Binding-site contacts:
Ligand atom CBM contacts residue THR507 of chain 2.A at 3.1 Å.
Ligand atom OAI contacts residue ARG514 of chain 2.A at 2.6 Å (salt-bridge).
Ligand atom CBF contacts residue SER500 of chain 2.A at 3.8 Å.
Ligand atom CBK contacts residue TYR468 of chain 2.A at 3.8 Å (hydrophobic).
Ligand atom CAS contacts residue LEU629 of chain 1.B at 3.6 Å (hydrophobic).
Ligand atom CBM contacts residue LEU510 of chain 2.A at 3.8 Å (hydrophobic).
Ligand atom CBC contacts residue PHE544 of chain 1.B at 3.7 Å (hydrophobic).
Ligand atom OAD contacts residue THR507 of chain 2.A at 3.8 Å.
Ligand atom OAG contacts residue LEU472 of chain 2.A at 3.4 Å.
Ligand atom CBH contacts residue LEU538 of chain 2.A at 3.9 Å (hydrophobic).
Ligand atom OAG contacts residue TYR468 of chain 2.A at 2.8 Å (h-bond).
Ligand atom CAR contacts residue THR507 of chain 2.A at 3.8 Å.
Ligand atom OAH contacts residue SER523 of chain 2.A at 2.9 Å (h-bond).
Ligand atom CAU contacts residue LEU629 of chain 1.B at 3.4 Å (hydrophobic).
Ligand atom CBB contacts residue LEU472 of chain 2.A at 3.5 Å (hydrophobic).
Ligand atom OAE contacts residue THR507 of chain 2.A at 2.7 Å (h-bond).
Ligand atom OAD contacts residue MET504 of chain 2.A at 3.7 Å.
Ligand atom CBJ contacts residue LEU538 of chain 2.A at 3.9 Å (hydrophobic).
Ligand atom CAK contacts residue TYR468 of chain 2.A at 3.8 Å (hydrophobic).
Ligand atom OAI contacts residue SER469 of chain 2.A at 3.0 Å.
Ligand atom OAE contacts residue MET504 of chain 2.A at 3.1 Å.
Ligand atom OAF contacts residue LEU472 of chain 2.A at 3.9 Å.
Ligand atom CAZ contacts residue THR507 of chain 2.A at 3.5 Å.
Ligand atom CBK contacts residue LEU472 of chain 2.A at 3.5 Å (hydrophobic).
Ligand atom CAO contacts residue LEU629 of chain 1.B at 3.9 Å (hydrophobic).
Ligand atom CAX contacts residue LEU629 of chain 1.B at 3.3 Å (hydrophobic).
Ligand atom CBS contacts residue SER469 of chain 2.A at 3.6 Å.
Ligand atom CAS contacts residue ILE530 of chain 2.A at 3.9 Å (hydrophobic).
Ligand atom CBR contacts residue SER469 of chain 2.A at 3.4 Å.
Ligand atom CBS contacts residue ARG514 of chain 2.A at 3.9 Å.
Ligand atom OAB contacts residue ILE530 of chain 2.A at 3.6 Å.
Ligand atom CAL contacts residue TYR468 of chain 2.A at 3.4 Å (hydrophobic).
Ligand atom CBT contacts residue GLN660 of chain 2.A at 3.7 Å.
Ligand atom OAE contacts residue VAL503 of chain 2.A at 3.3 Å (h-bond).
Ligand atom CAS contacts residue TYR468 of chain 2.A at 3.8 Å (hydrophobic).
Ligand atom CAZ contacts residue MET504 of chain 2.A at 3.8 Å (hydrophobic).
Ligand atom CBT contacts residue SER523 of chain 2.A at 3.1 Å.
Ligand atom CAU contacts residue THR507 of chain 2.A at 3.4 Å.
Ligand atom OAF contacts residue THR507 of chain 2.A at 3.7 Å.
Ligand atom OAH contacts residue GLU527 of chain 2.A at 3.8 Å.

Sequence of chain 2.A:
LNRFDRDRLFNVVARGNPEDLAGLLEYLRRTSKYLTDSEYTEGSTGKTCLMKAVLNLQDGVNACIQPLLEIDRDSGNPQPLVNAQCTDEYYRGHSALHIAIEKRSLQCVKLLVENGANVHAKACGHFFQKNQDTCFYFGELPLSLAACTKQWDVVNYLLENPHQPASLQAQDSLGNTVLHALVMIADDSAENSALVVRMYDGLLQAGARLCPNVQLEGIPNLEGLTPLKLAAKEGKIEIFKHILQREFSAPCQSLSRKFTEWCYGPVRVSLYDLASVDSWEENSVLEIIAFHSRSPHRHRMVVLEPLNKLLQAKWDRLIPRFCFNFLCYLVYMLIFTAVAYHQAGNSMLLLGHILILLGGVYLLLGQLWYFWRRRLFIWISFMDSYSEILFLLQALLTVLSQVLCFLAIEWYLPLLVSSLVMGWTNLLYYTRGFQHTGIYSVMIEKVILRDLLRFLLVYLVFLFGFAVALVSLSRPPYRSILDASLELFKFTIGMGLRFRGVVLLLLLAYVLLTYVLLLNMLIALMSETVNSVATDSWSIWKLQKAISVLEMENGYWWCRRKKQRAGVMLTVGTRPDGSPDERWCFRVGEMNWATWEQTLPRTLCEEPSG

Sequence of chain 1.B:
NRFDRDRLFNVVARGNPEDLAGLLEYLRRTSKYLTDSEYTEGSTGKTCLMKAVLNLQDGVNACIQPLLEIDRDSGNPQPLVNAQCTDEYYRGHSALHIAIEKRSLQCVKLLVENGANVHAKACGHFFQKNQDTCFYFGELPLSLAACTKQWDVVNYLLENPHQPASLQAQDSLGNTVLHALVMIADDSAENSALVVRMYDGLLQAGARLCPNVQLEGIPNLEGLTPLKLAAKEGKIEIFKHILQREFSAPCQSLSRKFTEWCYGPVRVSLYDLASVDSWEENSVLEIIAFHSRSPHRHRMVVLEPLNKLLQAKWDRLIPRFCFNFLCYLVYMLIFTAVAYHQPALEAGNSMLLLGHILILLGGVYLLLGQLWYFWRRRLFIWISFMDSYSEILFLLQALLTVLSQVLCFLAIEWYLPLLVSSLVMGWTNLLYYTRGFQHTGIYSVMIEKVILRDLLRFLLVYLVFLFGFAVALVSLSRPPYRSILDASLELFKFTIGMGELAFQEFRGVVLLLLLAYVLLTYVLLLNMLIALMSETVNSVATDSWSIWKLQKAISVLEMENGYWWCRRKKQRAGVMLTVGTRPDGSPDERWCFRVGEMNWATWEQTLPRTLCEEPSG

A protein and the small-molecule ligand that binds it are described below.
Small molecule (SMILES): C=C(C)[C@]12C[C@@H](C)[C@@]34O[C@](Cc5ccccc5)(O[C@@H]1[C@@H]3C=C(COC(=O)Cc1ccc(O)c(OC)c1)C[C@]1(O)C(=O)C(C)=C[C@@H]41)O2